Binding-site contacts:
Ligand atom C1 contacts residue ASP367 of chain 6.B at 4.0 Å.
Ligand atom C4 contacts residue ASP367 of chain 6.B at 4.0 Å.
Ligand atom C2 contacts residue ASP367 of chain 6.B at 3.7 Å.
Ligand atom C3 contacts residue SER369 of chain 6.B at 4.1 Å.
Ligand atom O5 contacts residue ARG387 of chain 6.B at 4.4 Å.
Ligand atom C2 contacts residue SER369 of chain 6.B at 3.9 Å.
Ligand atom C2 contacts residue GLY368 of chain 6.B at 4.2 Å.
Ligand atom O5 contacts residue SER369 of chain 6.B at 3.6 Å (h-bond).
Ligand atom C4 contacts residue SER369 of chain 6.B at 3.7 Å.
Ligand atom C3 contacts residue ASP367 of chain 6.B at 3.7 Å.
Ligand atom O5 contacts residue GLY368 of chain 6.B at 4.3 Å.

The protein below binds the small molecule below.
Small molecule (SMILES): C[C@@H](O)[C@@H](C)O

Sequence of chain 6.B:
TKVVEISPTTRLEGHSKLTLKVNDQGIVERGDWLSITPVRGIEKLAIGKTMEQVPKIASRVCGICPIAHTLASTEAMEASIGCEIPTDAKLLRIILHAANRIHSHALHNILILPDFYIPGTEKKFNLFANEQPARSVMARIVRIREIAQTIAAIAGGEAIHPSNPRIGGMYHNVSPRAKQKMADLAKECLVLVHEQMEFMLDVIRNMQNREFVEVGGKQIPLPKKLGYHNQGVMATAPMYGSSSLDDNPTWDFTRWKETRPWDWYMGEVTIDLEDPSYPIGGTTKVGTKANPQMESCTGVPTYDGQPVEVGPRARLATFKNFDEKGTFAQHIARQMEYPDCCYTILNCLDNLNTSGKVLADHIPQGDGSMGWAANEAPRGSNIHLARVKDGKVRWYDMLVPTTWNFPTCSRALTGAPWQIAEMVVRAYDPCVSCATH